The protein below binds the small molecule below.
Small molecule (SMILES): CCCCc1nc2[nH]nc(N)c2c2c1CSC(C)(C)C2

Binding-site contacts:
Ligand atom N14 contacts residue ASP336 of chain 1.A at 3.1 Å (salt-bridge).
Ligand atom N11 contacts residue HIS525 of chain 1.A at 2.9 Å (h-bond).
Ligand atom N10 contacts residue VAL499 of chain 1.A at 3.3 Å.
Ligand atom C12 contacts residue VAL499 of chain 1.A at 3.8 Å (hydrophobic).
Ligand atom C5 contacts residue MET420 of chain 1.A at 3.4 Å (hydrophobic).
Ligand atom N13 contacts residue HIS525 of chain 1.A at 3.3 Å.
Ligand atom C9 contacts residue HIS525 of chain 1.A at 3.4 Å.
Ligand atom C18 contacts residue TRP526 of chain 1.A at 4.0 Å (hydrophobic).
Ligand atom N14 contacts residue TYR384 of chain 1.A at 2.7 Å (h-bond).
Ligand atom N10 contacts residue HIS525 of chain 1.A at 3.0 Å (h-bond).
Ligand atom N11 contacts residue ASP497 of chain 1.A at 2.7 Å (salt-bridge).
Ligand atom C12 contacts residue HIS525 of chain 1.A at 3.3 Å.
Ligand atom N14 contacts residue HIS525 of chain 1.A at 3.9 Å.
Ligand atom N10 contacts residue ASP497 of chain 1.A at 3.5 Å (salt-bridge).
Ligand atom C20 contacts residue PHE388 of chain 1.A at 3.6 Å (hydrophobic).
Ligand atom N10 contacts residue LEU500 of chain 1.A at 3.5 Å.
Ligand atom C19 contacts residue LEU409 of chain 1.A at 3.9 Å (hydrophobic).
Ligand atom C9 contacts residue VAL499 of chain 1.A at 3.9 Å (hydrophobic).
Ligand atom C19 contacts residue PRO269 of chain 1.A at 4.0 Å (hydrophobic).
Ligand atom N14 contacts residue TYR467 of chain 1.A at 3.9 Å.
Ligand atom C18 contacts residue MET420 of chain 1.A at 3.5 Å (hydrophobic).
Ligand atom S17 contacts residue MET420 of chain 1.A at 3.3 Å.
Ligand atom N13 contacts residue ASP497 of chain 1.A at 4.0 Å.
Ligand atom C19 contacts residue PHE268 of chain 1.A at 3.6 Å (hydrophobic).
Ligand atom C7 contacts residue MET420 of chain 1.A at 3.7 Å (hydrophobic).
Ligand atom S17 contacts residue LEU429 of chain 1.A at 4.0 Å.
Ligand atom C5 contacts residue HIS525 of chain 1.A at 4.0 Å.
Ligand atom C12 contacts residue ASP497 of chain 1.A at 3.7 Å.
Ligand atom C9 contacts residue ASP336 of chain 1.A at 3.8 Å.
Ligand atom C18 contacts residue LEU409 of chain 1.A at 3.5 Å (hydrophobic).
Ligand atom C6 contacts residue MET420 of chain 1.A at 3.2 Å (hydrophobic).
Ligand atom N11 contacts residue VAL499 of chain 1.A at 3.3 Å.
Ligand atom C9 contacts residue TYR384 of chain 1.A at 3.6 Å (hydrophobic).
Ligand atom C8 contacts residue HIS525 of chain 1.A at 3.7 Å.
Ligand atom C20 contacts residue TYR384 of chain 1.A at 3.7 Å (hydrophobic).
Ligand atom C19 contacts residue TRP526 of chain 1.A at 3.7 Å (hydrophobic).
Ligand atom C20 contacts residue PHE268 of chain 1.A at 3.9 Å (hydrophobic).
Ligand atom C4 contacts residue MET420 of chain 1.A at 3.8 Å (hydrophobic).
Ligand atom S17 contacts residue LEU409 of chain 1.A at 3.6 Å.
Ligand atom C15 contacts residue TYR384 of chain 1.A at 4.0 Å (hydrophobic).

Sequence of chain 1.A:
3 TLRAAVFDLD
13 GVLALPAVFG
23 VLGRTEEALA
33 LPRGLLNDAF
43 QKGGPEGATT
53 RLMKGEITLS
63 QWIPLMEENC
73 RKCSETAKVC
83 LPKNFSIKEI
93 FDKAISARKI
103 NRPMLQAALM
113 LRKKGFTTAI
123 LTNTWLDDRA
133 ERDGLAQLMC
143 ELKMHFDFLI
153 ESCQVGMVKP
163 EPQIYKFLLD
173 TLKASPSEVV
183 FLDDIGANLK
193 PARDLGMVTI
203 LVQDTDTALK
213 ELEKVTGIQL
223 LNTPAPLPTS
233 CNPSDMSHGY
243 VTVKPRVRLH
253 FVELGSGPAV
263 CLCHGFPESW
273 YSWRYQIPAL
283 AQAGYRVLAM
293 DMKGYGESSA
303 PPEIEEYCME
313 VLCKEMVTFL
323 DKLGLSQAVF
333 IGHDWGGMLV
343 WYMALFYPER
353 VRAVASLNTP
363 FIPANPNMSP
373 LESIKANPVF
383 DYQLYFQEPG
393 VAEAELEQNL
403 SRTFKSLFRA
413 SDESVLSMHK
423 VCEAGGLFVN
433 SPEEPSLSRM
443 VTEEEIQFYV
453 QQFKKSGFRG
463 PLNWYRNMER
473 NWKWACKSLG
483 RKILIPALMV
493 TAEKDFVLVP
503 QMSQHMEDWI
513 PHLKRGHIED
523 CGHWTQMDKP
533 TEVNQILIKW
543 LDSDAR